Sequence of chain 1.X:
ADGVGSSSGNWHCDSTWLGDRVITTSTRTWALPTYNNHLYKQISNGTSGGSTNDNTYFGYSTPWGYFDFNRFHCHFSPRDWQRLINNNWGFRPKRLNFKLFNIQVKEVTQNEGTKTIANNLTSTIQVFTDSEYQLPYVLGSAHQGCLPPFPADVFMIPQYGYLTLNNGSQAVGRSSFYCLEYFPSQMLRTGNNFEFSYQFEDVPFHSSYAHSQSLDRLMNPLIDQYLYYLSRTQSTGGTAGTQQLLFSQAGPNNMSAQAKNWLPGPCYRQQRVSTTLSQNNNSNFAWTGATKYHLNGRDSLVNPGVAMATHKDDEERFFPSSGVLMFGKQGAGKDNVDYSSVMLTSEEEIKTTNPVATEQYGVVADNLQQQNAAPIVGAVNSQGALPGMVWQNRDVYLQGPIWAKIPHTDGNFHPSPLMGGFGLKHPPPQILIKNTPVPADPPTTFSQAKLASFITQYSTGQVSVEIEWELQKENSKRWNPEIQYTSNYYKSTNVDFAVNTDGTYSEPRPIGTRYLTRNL

Binding-site contacts:
Ligand atom C2 contacts residue PRO204 of chain 1.X at 4.1 Å (hydrophobic).
Ligand atom N9 contacts residue PRO415 of chain 1.X at 4.0 Å.
Ligand atom N7 contacts residue PRO204 of chain 1.X at 4.1 Å.
Ligand atom C8 contacts residue HIS414 of chain 1.X at 3.0 Å.
Ligand atom C5' contacts residue DC1 of chain 1.CD at 3.1 Å.
Ligand atom N7 contacts residue SER416 of chain 1.X at 3.3 Å.
Ligand atom C2 contacts residue GLY423 of chain 1.X at 3.4 Å.
Ligand atom C6 contacts residue PRO415 of chain 1.X at 3.7 Å (hydrophobic).
Ligand atom O5' contacts residue DC1 of chain 1.CD at 2.5 Å (h-bond).
Ligand atom C2 contacts residue VAL203 of chain 1.X at 4.1 Å (hydrophobic).
Ligand atom OP2 contacts residue DC1 of chain 1.CD at 2.5 Å (h-bond).
Ligand atom P contacts residue DC1 of chain 1.CD at 1.6 Å.
Ligand atom N7 contacts residue HIS414 of chain 1.X at 3.6 Å.
Ligand atom C2' contacts residue PRO415 of chain 1.X at 3.8 Å (hydrophobic).
Ligand atom C6 contacts residue VAL203 of chain 1.X at 4.1 Å (hydrophobic).
Ligand atom N1 contacts residue PRO415 of chain 1.X at 3.7 Å.
Ligand atom N6 contacts residue PHE422 of chain 1.X at 4.0 Å.
Ligand atom C5 contacts residue PRO415 of chain 1.X at 3.7 Å (hydrophobic).
Ligand atom N6 contacts residue GLY421 of chain 1.X at 4.0 Å.
Ligand atom C4 contacts residue PRO204 of chain 1.X at 4.0 Å (hydrophobic).
Ligand atom N9 contacts residue HIS414 of chain 1.X at 4.1 Å.
Ligand atom C4 contacts residue PRO415 of chain 1.X at 3.8 Å (hydrophobic).
Ligand atom O4' contacts residue DC1 of chain 1.CD at 3.9 Å.
Ligand atom C5 contacts residue PRO204 of chain 1.X at 3.8 Å (hydrophobic).
Ligand atom C1' contacts residue PRO415 of chain 1.X at 3.7 Å (hydrophobic).
Ligand atom N6 contacts residue SER416 of chain 1.X at 3.4 Å (h-bond).
Ligand atom N1 contacts residue GLY423 of chain 1.X at 3.0 Å (h-bond).
Ligand atom C5 contacts residue SER416 of chain 1.X at 3.8 Å.
Ligand atom N6 contacts residue GLY423 of chain 1.X at 3.5 Å (h-bond).
Ligand atom N3 contacts residue PRO415 of chain 1.X at 3.9 Å.
Ligand atom C8 contacts residue SER416 of chain 1.X at 4.1 Å.
Ligand atom N7 contacts residue ASN393 of chain 1.X at 4.0 Å.
Ligand atom OP1 contacts residue DC1 of chain 1.CD at 2.5 Å (h-bond).
Ligand atom N1 contacts residue VAL203 of chain 1.X at 3.5 Å.
Ligand atom C6 contacts residue GLY423 of chain 1.X at 3.9 Å.
Ligand atom C2 contacts residue PRO415 of chain 1.X at 3.8 Å (hydrophobic).
Ligand atom C2' contacts residue HIS414 of chain 1.X at 3.2 Å.
Ligand atom C6 contacts residue SER416 of chain 1.X at 4.0 Å.
Ligand atom C6 contacts residue PRO204 of chain 1.X at 3.9 Å (hydrophobic).
Ligand atom C4' contacts residue DC1 of chain 1.CD at 3.9 Å.

The small molecule below binds the protein below.
Small molecule (SMILES): Nc1ncnc2c1ncn2[C@H]1C[C@H](O)[C@@H](COP(=O)(O)O)O1